Binding-site contacts:
Ligand atom C9 contacts residue MET111 of chain 1.A at 3.8 Å (hydrophobic).
Ligand atom C23 contacts residue ALA42 of chain 1.A at 3.7 Å (hydrophobic).
Ligand atom C34 contacts residue VAL40 of chain 1.A at 3.5 Å (hydrophobic).
Ligand atom C20 contacts residue LEU168 of chain 1.A at 3.7 Å (hydrophobic).
Ligand atom C18 contacts residue MET108 of chain 1.A at 3.7 Å (hydrophobic).
Ligand atom O1 contacts residue MET111 of chain 1.A at 2.7 Å (h-bond).
Ligand atom C1 contacts residue ILE32 of chain 1.A at 3.9 Å (hydrophobic).
Ligand atom C8 contacts residue VAL158 of chain 1.A at 3.5 Å (hydrophobic).
Ligand atom C6 contacts residue ILE32 of chain 1.A at 3.7 Å (hydrophobic).
Ligand atom C8 contacts residue MET111 of chain 1.A at 3.9 Å (hydrophobic).
Ligand atom C20 contacts residue GLU109 of chain 1.A at 3.8 Å.
Ligand atom C28 contacts residue ILE32 of chain 1.A at 4.0 Å (hydrophobic).
Ligand atom N35 contacts residue LEU168 of chain 1.A at 3.9 Å.
Ligand atom C4 contacts residue LEU110 of chain 1.A at 3.6 Å (hydrophobic).
Ligand atom C5 contacts residue ASP112 of chain 1.A at 3.6 Å.
Ligand atom C34 contacts residue LEU168 of chain 1.A at 3.5 Å (hydrophobic).
Ligand atom C9 contacts residue ASP112 of chain 1.A at 3.9 Å.
Ligand atom O22 contacts residue LEU110 of chain 1.A at 3.9 Å.
Ligand atom C37 contacts residue GLY33 of chain 1.A at 3.9 Å.
Ligand atom O1 contacts residue LEU110 of chain 1.A at 3.4 Å.
Ligand atom C3 contacts residue ASP112 of chain 1.A at 3.6 Å.
Ligand atom C19 contacts residue LEU168 of chain 1.A at 3.7 Å (hydrophobic).
Ligand atom O1 contacts residue VAL158 of chain 1.A at 3.7 Å.
Ligand atom N1 contacts residue VAL158 of chain 1.A at 3.4 Å.
Ligand atom N35 contacts residue LYS55 of chain 1.A at 3.3 Å.
Ligand atom O36 contacts residue VAL40 of chain 1.A at 3.4 Å.
Ligand atom C9 contacts residue ALA113 of chain 1.A at 3.6 Å (hydrophobic).
Ligand atom C9 contacts residue VAL158 of chain 1.A at 3.7 Å (hydrophobic).
Ligand atom C18 contacts residue VAL40 of chain 1.A at 3.9 Å (hydrophobic).
Ligand atom C17 contacts residue VAL40 of chain 1.A at 3.8 Å (hydrophobic).
Ligand atom C4 contacts residue MET111 of chain 1.A at 3.5 Å (hydrophobic).
Ligand atom C4 contacts residue ASP112 of chain 1.A at 3.2 Å.
Ligand atom C18 contacts residue LEU168 of chain 1.A at 3.6 Å (hydrophobic).
Ligand atom C34 contacts residue MET108 of chain 1.A at 3.3 Å (hydrophobic).
Ligand atom C23 contacts residue LEU110 of chain 1.A at 3.5 Å (hydrophobic).
Ligand atom C19 contacts residue MET108 of chain 1.A at 3.3 Å (hydrophobic).
Ligand atom N35 contacts residue VAL40 of chain 1.A at 3.7 Å.
Ligand atom C17 contacts residue LEU168 of chain 1.A at 3.8 Å (hydrophobic).
Ligand atom C3 contacts residue ALA113 of chain 1.A at 3.9 Å (hydrophobic).
Ligand atom N35 contacts residue MET108 of chain 1.A at 3.4 Å.

Sequence of chain 1.A:
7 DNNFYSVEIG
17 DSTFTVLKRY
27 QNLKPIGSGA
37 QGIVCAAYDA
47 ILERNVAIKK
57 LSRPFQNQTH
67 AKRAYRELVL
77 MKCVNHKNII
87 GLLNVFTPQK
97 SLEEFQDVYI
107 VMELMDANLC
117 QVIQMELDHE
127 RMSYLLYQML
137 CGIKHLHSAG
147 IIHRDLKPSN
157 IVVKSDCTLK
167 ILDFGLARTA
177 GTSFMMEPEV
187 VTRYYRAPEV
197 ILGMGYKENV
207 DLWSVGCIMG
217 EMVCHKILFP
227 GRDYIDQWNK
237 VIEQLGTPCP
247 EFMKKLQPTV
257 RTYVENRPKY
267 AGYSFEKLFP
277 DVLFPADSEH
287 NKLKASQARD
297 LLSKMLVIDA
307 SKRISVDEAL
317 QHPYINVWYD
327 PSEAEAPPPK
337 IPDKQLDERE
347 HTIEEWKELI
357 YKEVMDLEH

The small molecule below binds the protein below.
Small molecule (SMILES): CCOc1nc(C(=O)NCc2cc(OC)ccc2OC)ccc1C#N